Sequence of chain 1.A:
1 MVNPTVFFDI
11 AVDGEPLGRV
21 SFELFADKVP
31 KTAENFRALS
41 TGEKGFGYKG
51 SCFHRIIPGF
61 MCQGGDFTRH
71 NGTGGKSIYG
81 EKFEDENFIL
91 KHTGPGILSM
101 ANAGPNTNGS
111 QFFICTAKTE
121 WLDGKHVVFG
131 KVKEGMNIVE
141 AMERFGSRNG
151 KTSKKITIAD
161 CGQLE

Binding-site contacts:
Ligand atom C2 contacts residue GLN111 of chain 1.A at 4.0 Å.
Ligand atom C4 contacts residue GLY72 of chain 1.A at 3.7 Å.
Ligand atom N1 contacts residue ASN102 of chain 1.A at 3.8 Å.
Ligand atom N contacts residue THR73 of chain 1.A at 4.0 Å.
Ligand atom C2 contacts residue ASN102 of chain 1.A at 3.7 Å.
Ligand atom C3 contacts residue ASN102 of chain 1.A at 3.4 Å.
Ligand atom C4 contacts residue ALA103 of chain 1.A at 4.0 Å (hydrophobic).
Ligand atom C1 contacts residue GLY74 of chain 1.A at 4.3 Å.
Ligand atom N1 contacts residue ALA103 of chain 1.A at 4.2 Å.
Ligand atom CL contacts residue GLY72 of chain 1.A at 3.3 Å.
Ligand atom C contacts residue GLY74 of chain 1.A at 4.3 Å.
Ligand atom C1 contacts residue THR107 of chain 1.A at 4.0 Å.
Ligand atom C3 contacts residue GLN111 of chain 1.A at 3.9 Å.
Ligand atom C contacts residue ALA103 of chain 1.A at 4.4 Å (hydrophobic).
Ligand atom N1 contacts residue GLY72 of chain 1.A at 3.9 Å.
Ligand atom C1 contacts residue GLN111 of chain 1.A at 4.0 Å.
Ligand atom C2 contacts residue THR107 of chain 1.A at 4.1 Å.
Ligand atom C2 contacts residue ALA103 of chain 1.A at 4.5 Å (hydrophobic).
Ligand atom C contacts residue GLN111 of chain 1.A at 3.9 Å.
Ligand atom C3 contacts residue ALA101 of chain 1.A at 3.7 Å (hydrophobic).
Ligand atom N1 contacts residue GLN111 of chain 1.A at 3.8 Å.
Ligand atom CL contacts residue ALA103 of chain 1.A at 4.0 Å.
Ligand atom N contacts residue GLN111 of chain 1.A at 4.4 Å.
Ligand atom N contacts residue GLY74 of chain 1.A at 4.1 Å.
Ligand atom C2 contacts residue ALA101 of chain 1.A at 3.7 Å (hydrophobic).
Ligand atom C3 contacts residue ALA103 of chain 1.A at 4.2 Å (hydrophobic).
Ligand atom C4 contacts residue GLN111 of chain 1.A at 3.8 Å.
Ligand atom CL contacts residue THR73 of chain 1.A at 4.3 Å.

A small-molecule ligand and the protein it binds are described below.
Small molecule (SMILES): Nc1cccnc1Cl